Binding-site contacts:
Ligand atom O2 contacts residue THR393 of chain 1.B at 4.1 Å.
Ligand atom O4 contacts residue TYR391 of chain 1.B at 3.9 Å.
Ligand atom O6 contacts residue LYS392 of chain 1.B at 3.5 Å.
Ligand atom O3 contacts residue PRO396 of chain 1.B at 3.6 Å.
Ligand atom C4 contacts residue PRO396 of chain 1.B at 4.4 Å (hydrophobic).
Ligand atom C6 contacts residue ALA378 of chain 1.B at 3.8 Å (hydrophobic).
Ligand atom C5 contacts residue ILE377 of chain 1.B at 4.2 Å (hydrophobic).
Ligand atom C6 contacts residue TYR391 of chain 1.B at 4.2 Å (hydrophobic).
Ligand atom C1 contacts residue THR393 of chain 1.B at 3.6 Å.
Ligand atom O6 contacts residue ILE377 of chain 1.B at 4.1 Å.
Ligand atom C5 contacts residue THR393 of chain 1.B at 4.3 Å.
Ligand atom O6 contacts residue ALA378 of chain 1.B at 3.5 Å.
Ligand atom O5 contacts residue THR393 of chain 1.B at 3.5 Å.
Ligand atom O4 contacts residue VAL379 of chain 1.B at 4.5 Å.
Ligand atom O3 contacts residue PRO395 of chain 1.B at 3.4 Å.
Ligand atom O4 contacts residue PRO396 of chain 1.B at 4.1 Å.
Ligand atom C6 contacts residue LYS392 of chain 1.B at 3.6 Å.
Ligand atom C3 contacts residue PRO395 of chain 1.B at 4.2 Å (hydrophobic).
Ligand atom C6 contacts residue VAL379 of chain 1.B at 3.9 Å (hydrophobic).
Ligand atom C3 contacts residue THR394 of chain 1.B at 4.4 Å.
Ligand atom C2 contacts residue THR393 of chain 1.B at 3.6 Å.
Ligand atom O6 contacts residue VAL379 of chain 1.B at 3.0 Å (h-bond).
Ligand atom C6 contacts residue THR393 of chain 1.B at 3.8 Å.
Ligand atom C4 contacts residue THR394 of chain 1.B at 4.0 Å.
Ligand atom O6 contacts residue THR393 of chain 1.B at 2.8 Å (h-bond).
Ligand atom C2 contacts residue PRO395 of chain 1.B at 4.3 Å (hydrophobic).
Ligand atom O6 contacts residue THR393 of chain 1.B at 4.1 Å.
Ligand atom C6 contacts residue THR393 of chain 1.B at 3.9 Å.
Ligand atom C6 contacts residue ILE377 of chain 1.B at 3.6 Å (hydrophobic).
Ligand atom O4 contacts residue ILE377 of chain 1.B at 3.6 Å (h-bond).
Ligand atom O3 contacts residue THR394 of chain 1.B at 4.3 Å.
Ligand atom C2 contacts residue THR394 of chain 1.B at 4.2 Å.

Sequence of chain 1.B:
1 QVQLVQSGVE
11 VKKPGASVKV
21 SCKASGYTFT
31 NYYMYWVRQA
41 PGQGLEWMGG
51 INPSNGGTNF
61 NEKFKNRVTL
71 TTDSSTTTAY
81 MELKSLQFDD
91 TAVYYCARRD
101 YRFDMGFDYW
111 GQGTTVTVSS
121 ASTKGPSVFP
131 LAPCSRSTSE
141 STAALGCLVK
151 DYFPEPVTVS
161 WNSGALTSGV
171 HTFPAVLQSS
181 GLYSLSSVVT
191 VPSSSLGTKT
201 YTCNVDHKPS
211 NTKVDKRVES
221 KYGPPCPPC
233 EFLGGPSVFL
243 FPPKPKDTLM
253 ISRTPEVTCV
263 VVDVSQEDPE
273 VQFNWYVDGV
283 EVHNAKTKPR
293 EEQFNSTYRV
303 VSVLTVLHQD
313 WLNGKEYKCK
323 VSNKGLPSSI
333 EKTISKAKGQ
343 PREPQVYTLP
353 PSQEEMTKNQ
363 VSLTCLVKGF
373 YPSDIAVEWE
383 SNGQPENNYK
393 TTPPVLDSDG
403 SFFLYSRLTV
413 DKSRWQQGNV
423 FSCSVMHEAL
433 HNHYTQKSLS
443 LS

The protein below binds the small molecule below.
Small molecule (SMILES): OC[C@H]1O[C@@](CO)(O[C@H]2O[C@H](CO)[C@@H](O)[C@H](O)[C@H]2O)[C@@H](O)[C@@H]1O